Sequence of chain 1.EA:
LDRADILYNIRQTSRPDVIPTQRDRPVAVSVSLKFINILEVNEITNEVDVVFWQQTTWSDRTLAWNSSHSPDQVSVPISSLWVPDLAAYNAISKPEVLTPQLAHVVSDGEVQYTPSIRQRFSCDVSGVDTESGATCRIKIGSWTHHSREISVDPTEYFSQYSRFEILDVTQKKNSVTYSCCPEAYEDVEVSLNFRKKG

Binding-site contacts:
Ligand atom C1 contacts residue TRP162 of chain 1.IA at 3.4 Å (hydrophobic).
Ligand atom N3 contacts residue TYR108 of chain 1.IA at 2.6 Å (h-bond).
Ligand atom N3 contacts residue TRP162 of chain 1.IA at 3.0 Å (h-bond).
Ligand atom C2 contacts residue TRP162 of chain 1.IA at 3.5 Å (hydrophobic).
Ligand atom C9 contacts residue TYR204 of chain 1.IA at 3.8 Å (hydrophobic).
Ligand atom BR1 contacts residue GLN131 of chain 1.EA at 3.2 Å.
Ligand atom N1 contacts residue THR163 of chain 1.IA at 4.1 Å.
Ligand atom C8 contacts residue TYR211 of chain 1.IA at 3.6 Å (hydrophobic).
Ligand atom C10 contacts residue CYS206 of chain 1.IA at 3.9 Å (hydrophobic).
Ligand atom C8 contacts residue SER161 of chain 1.IA at 4.0 Å.
Ligand atom BR1 contacts residue TYR132 of chain 1.EA at 4.1 Å.
Ligand atom BR1 contacts residue ALA122 of chain 1.EA at 4.3 Å.
Ligand atom C4 contacts residue CYS206 of chain 1.IA at 4.2 Å (hydrophobic).
Ligand atom C4 contacts residue CYS207 of chain 1.IA at 4.1 Å (hydrophobic).
Ligand atom C7 contacts residue TRP162 of chain 1.IA at 3.5 Å (hydrophobic).
Ligand atom C8 contacts residue TYR108 of chain 1.IA at 3.0 Å (hydrophobic).
Ligand atom C6 contacts residue TRP162 of chain 1.IA at 3.3 Å (hydrophobic).
Ligand atom C10 contacts residue TYR204 of chain 1.IA at 4.1 Å (hydrophobic).
Ligand atom C1 contacts residue THR133 of chain 1.EA at 3.7 Å.
Ligand atom N2 contacts residue TRP162 of chain 1.IA at 3.6 Å (h-bond).
Ligand atom C9 contacts residue TYR211 of chain 1.IA at 3.7 Å (hydrophobic).
Ligand atom C9 contacts residue TRP162 of chain 1.IA at 3.7 Å (hydrophobic).
Ligand atom C4 contacts residue HIS123 of chain 1.EA at 3.7 Å.
Ligand atom C4 contacts residue GLN131 of chain 1.EA at 3.7 Å.
Ligand atom N3 contacts residue SER161 of chain 1.IA at 4.0 Å.
Ligand atom BR1 contacts residue HIS123 of chain 1.EA at 3.7 Å.
Ligand atom C3 contacts residue CYS206 of chain 1.IA at 3.6 Å (hydrophobic).
Ligand atom BR1 contacts residue THR133 of chain 1.EA at 4.0 Å.
Ligand atom C3 contacts residue CYS207 of chain 1.IA at 3.8 Å (hydrophobic).
Ligand atom C5 contacts residue THR133 of chain 1.EA at 3.9 Å.
Ligand atom C7 contacts residue TRP72 of chain 1.EA at 3.5 Å (hydrophobic).
Ligand atom C7 contacts residue TYR108 of chain 1.IA at 3.5 Å (hydrophobic).
Ligand atom C3 contacts residue TRP162 of chain 1.IA at 4.2 Å (hydrophobic).
Ligand atom C10 contacts residue TRP162 of chain 1.IA at 4.2 Å (hydrophobic).
Ligand atom N1 contacts residue TRP162 of chain 1.IA at 3.9 Å.
Ligand atom C8 contacts residue TYR204 of chain 1.IA at 4.0 Å (hydrophobic).
Ligand atom C6 contacts residue TRP72 of chain 1.EA at 3.9 Å (hydrophobic).
Ligand atom N1 contacts residue THR133 of chain 1.EA at 3.5 Å.
Ligand atom C5 contacts residue GLN131 of chain 1.EA at 4.2 Å.
Ligand atom C8 contacts residue TRP162 of chain 1.IA at 3.2 Å (hydrophobic).

A protein and the small-molecule ligand that binds it are described below.
Small molecule (SMILES): Brc1ccc(N2CCCNCC2)cn1

Sequence of chain 1.IA:
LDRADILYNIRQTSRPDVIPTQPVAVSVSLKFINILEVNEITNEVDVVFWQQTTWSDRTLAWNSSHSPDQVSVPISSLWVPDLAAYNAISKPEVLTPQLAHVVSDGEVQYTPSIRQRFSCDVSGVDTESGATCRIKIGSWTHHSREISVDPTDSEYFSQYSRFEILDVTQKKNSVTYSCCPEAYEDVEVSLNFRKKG